The small molecule below binds the protein below.
Small molecule (SMILES): CCN(CC)CCC[C@H](C)Nc1ccnc2cc(Cl)ccc12

Binding-site contacts:
Ligand atom C17 contacts residue ASN90 of chain 1.A at 2.9 Å.
Ligand atom CL contacts residue PRO38 of chain 1.A at 2.7 Å.
Ligand atom C5 contacts residue LEU39 of chain 1.A at 4.0 Å (hydrophobic).
Ligand atom C14 contacts residue GLU108 of chain 1.A at 3.2 Å.
Ligand atom C2 contacts residue ASP85 of chain 1.A at 3.9 Å.
Ligand atom C1 contacts residue ASP85 of chain 1.A at 3.9 Å.
Ligand atom C11 contacts residue LEU87 of chain 1.A at 3.5 Å (hydrophobic).
Ligand atom C14 contacts residue ASN90 of chain 1.A at 3.4 Å.
Ligand atom C15 contacts residue ASN109 of chain 1.A at 4.0 Å.
Ligand atom C18 contacts residue ALA86 of chain 1.A at 4.3 Å (hydrophobic).
Ligand atom C12 contacts residue ASN109 of chain 1.A at 2.8 Å.
Ligand atom N2 contacts residue ALA86 of chain 1.A at 4.2 Å.
Ligand atom C7 contacts residue LEU39 of chain 1.A at 4.3 Å (hydrophobic).
Ligand atom C16 contacts residue ASN109 of chain 1.A at 3.6 Å.
Ligand atom C15 contacts residue SER116 of chain 1.A at 3.5 Å.
Ligand atom C15 contacts residue MET107 of chain 1.A at 3.9 Å (hydrophobic).
Ligand atom C15 contacts residue GLU108 of chain 1.A at 3.1 Å.
Ligand atom C16 contacts residue ASN90 of chain 1.A at 2.5 Å.
Ligand atom C18 contacts residue LEU87 of chain 1.A at 3.2 Å (hydrophobic).
Ligand atom C1 contacts residue ALA86 of chain 1.A at 3.3 Å (hydrophobic).
Ligand atom C17 contacts residue ILE84 of chain 1.A at 3.4 Å (hydrophobic).
Ligand atom C6 contacts residue LEU39 of chain 1.A at 3.6 Å (hydrophobic).
Ligand atom C11 contacts residue ASN109 of chain 1.A at 4.2 Å.
Ligand atom C10 contacts residue ALA86 of chain 1.A at 4.0 Å (hydrophobic).
Ligand atom C10 contacts residue LEU87 of chain 1.A at 3.3 Å (hydrophobic).
Ligand atom CL contacts residue LYS60 of chain 1.A at 3.4 Å.
Ligand atom C6 contacts residue PRO38 of chain 1.A at 3.8 Å (hydrophobic).
Ligand atom N3 contacts residue ASN90 of chain 1.A at 2.8 Å (h-bond).
Ligand atom C13 contacts residue ASN109 of chain 1.A at 3.0 Å.
Ligand atom C3 contacts residue ALA86 of chain 1.A at 3.7 Å (hydrophobic).
Ligand atom C11 contacts residue ASN88 of chain 1.A at 3.9 Å.
Ligand atom C12 contacts residue ASN88 of chain 1.A at 3.0 Å.
Ligand atom C2 contacts residue ALA86 of chain 1.A at 2.8 Å (hydrophobic).
Ligand atom C13 contacts residue ASN88 of chain 1.A at 4.1 Å.
Ligand atom CL contacts residue LEU39 of chain 1.A at 3.9 Å.
Ligand atom C13 contacts residue ASN90 of chain 1.A at 4.0 Å.
Ligand atom N3 contacts residue ASN109 of chain 1.A at 3.2 Å (h-bond).
Ligand atom C12 contacts residue LEU87 of chain 1.A at 4.2 Å (hydrophobic).
Ligand atom N3 contacts residue GLU108 of chain 1.A at 3.7 Å.
Ligand atom C7 contacts residue PRO38 of chain 1.A at 3.9 Å (hydrophobic).

Sequence of chain 1.A:
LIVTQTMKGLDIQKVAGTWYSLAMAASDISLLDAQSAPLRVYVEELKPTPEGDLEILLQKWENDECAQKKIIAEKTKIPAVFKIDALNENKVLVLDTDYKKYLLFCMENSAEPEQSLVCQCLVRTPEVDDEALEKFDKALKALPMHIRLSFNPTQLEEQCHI